Sequence of chain 1.D:
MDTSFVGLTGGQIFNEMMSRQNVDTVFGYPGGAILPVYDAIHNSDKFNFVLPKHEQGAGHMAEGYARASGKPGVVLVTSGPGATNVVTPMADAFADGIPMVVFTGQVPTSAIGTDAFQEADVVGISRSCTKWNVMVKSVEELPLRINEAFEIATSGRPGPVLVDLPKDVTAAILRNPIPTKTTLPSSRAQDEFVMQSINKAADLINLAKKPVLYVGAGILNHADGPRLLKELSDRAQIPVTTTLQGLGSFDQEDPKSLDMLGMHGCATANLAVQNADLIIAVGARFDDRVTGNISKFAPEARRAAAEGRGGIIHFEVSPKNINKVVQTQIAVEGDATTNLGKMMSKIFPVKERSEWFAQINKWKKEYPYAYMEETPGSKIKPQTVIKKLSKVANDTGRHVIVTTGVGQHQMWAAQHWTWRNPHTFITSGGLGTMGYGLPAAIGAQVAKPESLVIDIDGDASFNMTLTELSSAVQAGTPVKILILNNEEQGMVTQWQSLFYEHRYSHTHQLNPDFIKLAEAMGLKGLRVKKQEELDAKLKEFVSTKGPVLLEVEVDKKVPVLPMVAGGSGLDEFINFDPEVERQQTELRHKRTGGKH

The small molecule below binds the protein below.
Small molecule (SMILES): Cc1ncc(C)c(N)n1

Binding-site contacts:
Ligand atom C6' contacts residue THR152 of chain 1.D at 3.9 Å.
Ligand atom C4' contacts residue GLN192 of chain 1.D at 3.5 Å.
Ligand atom C5' contacts residue MET515 of chain 1.C at 3.5 Å (hydrophobic).
Ligand atom C7' contacts residue PRO104 of chain 1.D at 4.0 Å (hydrophobic).
Ligand atom C7' contacts residue GLY105 of chain 1.D at 3.7 Å.
Ligand atom N1' contacts residue TYR103 of chain 1.D at 4.0 Å.
Ligand atom N4' contacts residue GLY513 of chain 1.C at 2.9 Å (h-bond).
Ligand atom C7' contacts residue VAL573 of chain 1.C at 4.1 Å (hydrophobic).
Ligand atom C2' contacts residue MET515 of chain 1.C at 3.9 Å (hydrophobic).
Ligand atom C6' contacts residue GLU129 of chain 1.D at 3.9 Å.
Ligand atom N1' contacts residue GLU129 of chain 1.D at 2.7 Å (salt-bridge).
Ligand atom N3' contacts residue GLN192 of chain 1.D at 4.1 Å.
Ligand atom CM2 contacts residue GLU129 of chain 1.D at 3.5 Å.
Ligand atom C5' contacts residue PRO104 of chain 1.D at 4.2 Å (hydrophobic).
Ligand atom C2' contacts residue MET545 of chain 1.C at 4.0 Å (hydrophobic).
Ligand atom N3' contacts residue PRO155 of chain 1.D at 3.5 Å.
Ligand atom CM2 contacts residue MET545 of chain 1.C at 3.8 Å (hydrophobic).
Ligand atom C5' contacts residue GLN192 of chain 1.D at 4.3 Å.
Ligand atom C2' contacts residue PRO155 of chain 1.D at 4.0 Å (hydrophobic).
Ligand atom N4' contacts residue MET515 of chain 1.C at 3.8 Å.
Ligand atom N3' contacts residue MET515 of chain 1.C at 3.5 Å.
Ligand atom C2' contacts residue GLU129 of chain 1.D at 3.5 Å.
Ligand atom N1' contacts residue THR152 of chain 1.D at 4.2 Å.
Ligand atom C4' contacts residue PRO155 of chain 1.D at 4.3 Å (hydrophobic).
Ligand atom N4' contacts residue VAL487 of chain 1.C at 3.7 Å.
Ligand atom C7' contacts residue MET515 of chain 1.C at 4.3 Å (hydrophobic).
Ligand atom CM2 contacts residue PRO155 of chain 1.D at 3.7 Å (hydrophobic).
Ligand atom N4' contacts residue GLN192 of chain 1.D at 2.8 Å (h-bond).
Ligand atom C4' contacts residue GLY513 of chain 1.C at 3.7 Å.
Ligand atom N3' contacts residue GLY513 of chain 1.C at 3.5 Å (h-bond).
Ligand atom C6' contacts residue PRO104 of chain 1.D at 3.4 Å (hydrophobic).
Ligand atom CM2 contacts residue MET515 of chain 1.C at 4.1 Å (hydrophobic).
Ligand atom C6' contacts residue MET515 of chain 1.C at 3.7 Å (hydrophobic).
Ligand atom CM2 contacts residue GLY156 of chain 1.D at 4.1 Å.
Ligand atom C5' contacts residue THR152 of chain 1.D at 4.3 Å.
Ligand atom N1' contacts residue MET545 of chain 1.C at 3.8 Å.
Ligand atom C4' contacts residue MET515 of chain 1.C at 3.5 Å (hydrophobic).
Ligand atom N1' contacts residue MET515 of chain 1.C at 3.8 Å.
Ligand atom C6' contacts residue TYR103 of chain 1.D at 3.9 Å (hydrophobic).
Ligand atom CM2 contacts residue ASN159 of chain 1.D at 3.7 Å.

Sequence of chain 1.C:
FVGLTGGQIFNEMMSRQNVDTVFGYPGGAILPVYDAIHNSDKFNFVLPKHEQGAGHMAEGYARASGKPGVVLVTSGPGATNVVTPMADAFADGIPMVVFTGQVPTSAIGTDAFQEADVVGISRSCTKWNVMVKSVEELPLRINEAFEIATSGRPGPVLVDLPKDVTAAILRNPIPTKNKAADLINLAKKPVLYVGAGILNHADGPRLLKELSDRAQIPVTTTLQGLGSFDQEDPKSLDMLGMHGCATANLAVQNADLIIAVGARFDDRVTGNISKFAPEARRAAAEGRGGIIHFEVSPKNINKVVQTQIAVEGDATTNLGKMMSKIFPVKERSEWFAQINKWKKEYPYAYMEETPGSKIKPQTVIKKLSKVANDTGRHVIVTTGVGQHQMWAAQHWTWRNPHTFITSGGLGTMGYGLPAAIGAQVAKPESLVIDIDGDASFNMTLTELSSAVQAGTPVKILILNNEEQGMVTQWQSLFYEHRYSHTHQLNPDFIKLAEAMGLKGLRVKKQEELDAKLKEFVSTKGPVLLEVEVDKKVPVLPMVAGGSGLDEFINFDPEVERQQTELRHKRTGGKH